This protein binds this small molecule.
Small molecule (SMILES): NC(=[NH2+])NCCC[C@H](N)C(=O)O

Sequence of chain 1.A:
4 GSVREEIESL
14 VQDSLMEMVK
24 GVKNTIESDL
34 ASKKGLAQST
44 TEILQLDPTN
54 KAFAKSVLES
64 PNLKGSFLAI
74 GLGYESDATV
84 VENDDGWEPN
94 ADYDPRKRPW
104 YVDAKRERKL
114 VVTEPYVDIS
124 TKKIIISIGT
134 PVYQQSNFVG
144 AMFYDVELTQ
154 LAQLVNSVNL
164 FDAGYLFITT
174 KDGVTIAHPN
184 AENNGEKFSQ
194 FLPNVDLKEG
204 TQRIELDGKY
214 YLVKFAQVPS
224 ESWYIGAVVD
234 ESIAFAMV

Binding-site contacts:
Ligand atom CZ contacts residue ASP148 of chain 1.A at 4.0 Å.
Ligand atom OXT contacts residue TRP103 of chain 1.A at 3.4 Å (h-bond).
Ligand atom CD contacts residue TRP90 of chain 1.A at 3.5 Å (hydrophobic).
Ligand atom N contacts residue TYR119 of chain 1.A at 2.6 Å (h-bond).
Ligand atom O contacts residue TYR96 of chain 1.A at 2.5 Å (h-bond).
Ligand atom NH1 contacts residue ASP148 of chain 1.A at 3.9 Å.
Ligand atom CZ contacts residue ALA72 of chain 1.A at 3.8 Å (hydrophobic).
Ligand atom NH1 contacts residue ALA72 of chain 1.A at 3.4 Å.
Ligand atom NH2 contacts residue ASP87 of chain 1.A at 3.3 Å (salt-bridge).
Ligand atom CD contacts residue PHE146 of chain 1.A at 3.9 Å (hydrophobic).
Ligand atom O contacts residue TRP103 of chain 1.A at 2.6 Å (h-bond).
Ligand atom CA contacts residue ASP121 of chain 1.A at 3.7 Å.
Ligand atom C contacts residue TYR119 of chain 1.A at 3.9 Å (hydrophobic).
Ligand atom O contacts residue ARG101 of chain 1.A at 4.1 Å.
Ligand atom NE contacts residue ASP148 of chain 1.A at 3.3 Å (salt-bridge).
Ligand atom CZ contacts residue SER123 of chain 1.A at 3.9 Å.
Ligand atom NH2 contacts residue SER123 of chain 1.A at 3.3 Å.
Ligand atom NH1 contacts residue ASP87 of chain 1.A at 3.4 Å (salt-bridge).
Ligand atom CZ contacts residue ASP121 of chain 1.A at 3.7 Å.
Ligand atom C contacts residue TRP103 of chain 1.A at 3.2 Å (hydrophobic).
Ligand atom C contacts residue ARG101 of chain 1.A at 3.9 Å.
Ligand atom NE contacts residue ALA72 of chain 1.A at 4.0 Å.
Ligand atom OXT contacts residue ARG101 of chain 1.A at 2.8 Å (salt-bridge).
Ligand atom CB contacts residue ILE122 of chain 1.A at 4.0 Å (hydrophobic).
Ligand atom C contacts residue TYR96 of chain 1.A at 3.4 Å (hydrophobic).
Ligand atom N contacts residue ASP121 of chain 1.A at 3.2 Å (salt-bridge).
Ligand atom N contacts residue SER130 of chain 1.A at 3.9 Å.
Ligand atom OXT contacts residue TYR96 of chain 1.A at 3.9 Å.
Ligand atom CZ contacts residue ASP87 of chain 1.A at 3.7 Å.
Ligand atom NE contacts residue ASP121 of chain 1.A at 3.7 Å.
Ligand atom CB contacts residue ASP121 of chain 1.A at 3.1 Å.
Ligand atom CA contacts residue TYR119 of chain 1.A at 3.8 Å (hydrophobic).
Ligand atom NH1 contacts residue ASP121 of chain 1.A at 3.4 Å (salt-bridge).
Ligand atom CA contacts residue ASP148 of chain 1.A at 3.6 Å.
Ligand atom CG contacts residue TRP90 of chain 1.A at 3.7 Å (hydrophobic).
Ligand atom CB contacts residue ASP148 of chain 1.A at 4.1 Å.
Ligand atom N contacts residue ILE128 of chain 1.A at 3.5 Å.
Ligand atom N contacts residue ASP148 of chain 1.A at 3.1 Å (salt-bridge).
Ligand atom OXT contacts residue TYR119 of chain 1.A at 4.0 Å.
Ligand atom NH2 contacts residue TRP90 of chain 1.A at 3.2 Å.